This small molecule binds to this protein.
Small molecule (SMILES): O=C(O)CN1C(=O)[C@@H]2[C@@H]3CC[C@@H](C3)[C@@H]2C1=O

Binding-site contacts:
Ligand atom O3 contacts residue ARG54 of chain 1.A at 3.1 Å (salt-bridge).
Ligand atom O1 contacts residue ARG54 of chain 1.A at 4.3 Å.
Ligand atom C2 contacts residue JVQ1 of chain 1.C at 3.6 Å.
Ligand atom C14 contacts residue HIS125 of chain 1.A at 4.4 Å.
Ligand atom C10 contacts residue PHE59 of chain 1.A at 4.0 Å (hydrophobic).
Ligand atom C12 contacts residue PHE112 of chain 1.A at 3.5 Å (hydrophobic).
Ligand atom C14 contacts residue PHE112 of chain 1.A at 3.9 Å (hydrophobic).
Ligand atom C9 contacts residue MET60 of chain 1.A at 3.9 Å (hydrophobic).
Ligand atom C8 contacts residue MET60 of chain 1.A at 4.0 Å (hydrophobic).
Ligand atom C8 contacts residue GLN62 of chain 1.A at 3.2 Å.
Ligand atom C4 contacts residue ASN101 of chain 1.A at 4.2 Å.
Ligand atom O3 contacts residue GLN110 of chain 1.A at 4.2 Å.
Ligand atom O1 contacts residue JVQ1 of chain 1.C at 3.8 Å.
Ligand atom C13 contacts residue MET60 of chain 1.A at 3.9 Å (hydrophobic).
Ligand atom C11 contacts residue LEU121 of chain 1.A at 4.0 Å (hydrophobic).
Ligand atom N5 contacts residue GLN62 of chain 1.A at 3.9 Å.
Ligand atom C15 contacts residue ALA100 of chain 1.A at 3.9 Å (hydrophobic).
Ligand atom O16 contacts residue ASN101 of chain 1.A at 3.2 Å (h-bond).
Ligand atom O16 contacts residue ALA100 of chain 1.A at 3.4 Å.
Ligand atom C6 contacts residue GLN62 of chain 1.A at 3.2 Å.
Ligand atom C9 contacts residue PHE59 of chain 1.A at 3.8 Å (hydrophobic).
Ligand atom C14 contacts residue GLN62 of chain 1.A at 3.9 Å.
Ligand atom O3 contacts residue JVQ1 of chain 1.C at 3.3 Å.
Ligand atom O16 contacts residue JVQ1 of chain 1.C at 4.3 Å.
Ligand atom C15 contacts residue HIS125 of chain 1.A at 4.0 Å.
Ligand atom C14 contacts residue ALA100 of chain 1.A at 4.1 Å (hydrophobic).
Ligand atom C11 contacts residue HIS125 of chain 1.A at 3.6 Å.
Ligand atom C6 contacts residue ARG54 of chain 1.A at 3.9 Å.
Ligand atom C13 contacts residue LEU121 of chain 1.A at 4.0 Å (hydrophobic).
Ligand atom C13 contacts residue PHE112 of chain 1.A at 3.9 Å (hydrophobic).
Ligand atom C2 contacts residue ARG54 of chain 1.A at 3.8 Å.
Ligand atom C12 contacts residue HIS125 of chain 1.A at 3.7 Å.
Ligand atom C13 contacts residue PHE59 of chain 1.A at 3.8 Å (hydrophobic).
Ligand atom O3 contacts residue GLN62 of chain 1.A at 2.8 Å (h-bond).
Ligand atom C2 contacts residue GLN62 of chain 1.A at 4.0 Å.
Ligand atom C12 contacts residue LEU121 of chain 1.A at 4.3 Å (hydrophobic).
Ligand atom O7 contacts residue GLN62 of chain 1.A at 3.4 Å (h-bond).
Ligand atom O7 contacts residue ARG54 of chain 1.A at 3.3 Å.
Ligand atom O16 contacts residue HIS125 of chain 1.A at 3.3 Å.
Ligand atom C15 contacts residue GLN62 of chain 1.A at 4.0 Å.

Sequence of chain 1.A:
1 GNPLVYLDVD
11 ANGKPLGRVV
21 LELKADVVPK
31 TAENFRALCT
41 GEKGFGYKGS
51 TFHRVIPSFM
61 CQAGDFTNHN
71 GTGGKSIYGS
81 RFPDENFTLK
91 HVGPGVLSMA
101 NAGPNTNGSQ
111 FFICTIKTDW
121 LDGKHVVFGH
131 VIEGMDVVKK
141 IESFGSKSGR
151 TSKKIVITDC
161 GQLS